A protein and the small-molecule ligand that binds it are described below.
Small molecule (SMILES): CC[C@@H]1Cc2cc(O)ccc2C2=C1c1ccc(O)cc1C[C@H]2CC

Sequence of chain 1.A:
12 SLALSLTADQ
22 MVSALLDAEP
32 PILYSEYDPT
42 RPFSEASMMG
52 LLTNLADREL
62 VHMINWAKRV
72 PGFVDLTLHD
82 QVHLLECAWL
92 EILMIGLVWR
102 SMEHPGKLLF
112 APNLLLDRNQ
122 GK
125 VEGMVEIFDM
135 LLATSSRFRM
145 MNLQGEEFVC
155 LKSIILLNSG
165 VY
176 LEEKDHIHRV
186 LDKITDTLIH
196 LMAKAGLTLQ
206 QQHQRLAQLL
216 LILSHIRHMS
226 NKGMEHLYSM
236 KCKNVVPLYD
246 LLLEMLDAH

Binding-site contacts:
Ligand atom C22 contacts residue THR54 of chain 1.A at 3.2 Å.
Ligand atom C22 contacts residue LEU53 of chain 1.A at 3.5 Å (hydrophobic).
Ligand atom C20 contacts residue LEU135 of chain 1.A at 3.9 Å (hydrophobic).
Ligand atom C16 contacts residue GLY228 of chain 1.A at 3.9 Å.
Ligand atom C11 contacts residue ALA57 of chain 1.A at 4.1 Å (hydrophobic).
Ligand atom C17 contacts residue LEU232 of chain 1.A at 4.1 Å (hydrophobic).
Ligand atom C17 contacts residue HIS231 of chain 1.A at 3.7 Å.
Ligand atom C16 contacts residue MET128 of chain 1.A at 4.0 Å (hydrophobic).
Ligand atom O25 contacts residue LEU232 of chain 1.A at 3.0 Å (h-bond).
Ligand atom C4 contacts residue LEU94 of chain 1.A at 3.8 Å (hydrophobic).
Ligand atom O23 contacts residue LEU94 of chain 1.A at 4.2 Å.
Ligand atom C20 contacts residue PHE111 of chain 1.A at 3.5 Å (hydrophobic).
Ligand atom C4 contacts residue LEU98 of chain 1.A at 4.1 Å (hydrophobic).
Ligand atom O25 contacts residue HIS231 of chain 1.A at 2.7 Å (h-bond).
Ligand atom O25 contacts residue GLY228 of chain 1.A at 3.0 Å (h-bond).
Ligand atom C2 contacts residue GLU60 of chain 1.A at 3.2 Å.
Ligand atom C16 contacts residue ILE131 of chain 1.A at 3.7 Å (hydrophobic).
Ligand atom C2 contacts residue ALA57 of chain 1.A at 4.1 Å (hydrophobic).
Ligand atom C20 contacts residue LEU98 of chain 1.A at 4.1 Å (hydrophobic).
Ligand atom O23 contacts residue GLU60 of chain 1.A at 2.7 Å (salt-bridge).
Ligand atom C19 contacts residue MET128 of chain 1.A at 3.8 Å (hydrophobic).
Ligand atom C19 contacts residue LEU135 of chain 1.A at 4.0 Å (hydrophobic).
Ligand atom C6 contacts residue MET95 of chain 1.A at 3.7 Å (hydrophobic).
Ligand atom C2 contacts residue PHE111 of chain 1.A at 4.2 Å (hydrophobic).
Ligand atom C8 contacts residue LEU91 of chain 1.A at 4.2 Å (hydrophobic).
Ligand atom C19 contacts residue PHE111 of chain 1.A at 4.1 Å (hydrophobic).
Ligand atom C18 contacts residue GLY228 of chain 1.A at 4.1 Å.
Ligand atom C3 contacts residue GLU60 of chain 1.A at 3.3 Å.
Ligand atom C18 contacts residue LEU232 of chain 1.A at 3.7 Å (hydrophobic).
Ligand atom C17 contacts residue GLY228 of chain 1.A at 3.4 Å.
Ligand atom C6 contacts residue LEU91 of chain 1.A at 4.2 Å (hydrophobic).
Ligand atom O23 contacts residue ARG101 of chain 1.A at 3.1 Å (salt-bridge).
Ligand atom C1 contacts residue LEU53 of chain 1.A at 4.0 Å (hydrophobic).
Ligand atom C5 contacts residue LEU94 of chain 1.A at 4.2 Å (hydrophobic).
Ligand atom C16 contacts residue HIS231 of chain 1.A at 4.0 Å.
Ligand atom C21 contacts residue LEU53 of chain 1.A at 3.6 Å (hydrophobic).
Ligand atom C3 contacts residue PHE111 of chain 1.A at 4.2 Å (hydrophobic).
Ligand atom C1 contacts residue ALA57 of chain 1.A at 3.7 Å (hydrophobic).
Ligand atom C19 contacts residue PHE132 of chain 1.A at 3.8 Å (hydrophobic).
Ligand atom C7 contacts residue MET95 of chain 1.A at 4.1 Å (hydrophobic).